Sequence of chain 2.A:
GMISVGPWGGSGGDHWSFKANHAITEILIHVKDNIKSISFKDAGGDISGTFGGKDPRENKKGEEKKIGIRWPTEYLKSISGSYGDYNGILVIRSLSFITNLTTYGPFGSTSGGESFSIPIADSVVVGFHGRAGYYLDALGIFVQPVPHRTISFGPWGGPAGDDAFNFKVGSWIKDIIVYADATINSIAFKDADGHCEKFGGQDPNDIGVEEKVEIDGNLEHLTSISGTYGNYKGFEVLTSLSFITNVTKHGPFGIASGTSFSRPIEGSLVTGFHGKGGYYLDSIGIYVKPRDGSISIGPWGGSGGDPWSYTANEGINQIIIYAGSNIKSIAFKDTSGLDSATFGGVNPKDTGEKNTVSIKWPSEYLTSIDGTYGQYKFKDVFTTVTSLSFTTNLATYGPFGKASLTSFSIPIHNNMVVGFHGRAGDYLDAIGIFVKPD

Binding-site contacts:
Ligand atom O2 contacts residue GLY430 of chain 2.A at 3.5 Å.
Ligand atom O6 contacts residue ASP431 of chain 2.A at 3.2 Å (salt-bridge).
Ligand atom C5 contacts residue ASP431 of chain 2.A at 4.0 Å.
Ligand atom O3 contacts residue GLY310 of chain 2.A at 2.8 Å (h-bond).
Ligand atom C6 contacts residue PHE387 of chain 2.A at 4.4 Å (hydrophobic).
Ligand atom O5 contacts residue TYR432 of chain 2.A at 4.3 Å.
Ligand atom C3 contacts residue GLY309 of chain 2.A at 4.5 Å.
Ligand atom O3 contacts residue GLY309 of chain 2.A at 3.7 Å.
Ligand atom C6 contacts residue ASP431 of chain 2.A at 3.9 Å.
Ligand atom C6 contacts residue TYR432 of chain 2.A at 3.7 Å (hydrophobic).
Ligand atom C5 contacts residue GLY430 of chain 2.A at 4.3 Å.
Ligand atom O2 contacts residue GLY310 of chain 2.A at 3.6 Å.
Ligand atom C4 contacts residue GLY310 of chain 2.A at 3.3 Å.
Ligand atom C7 contacts residue ASP431 of chain 2.A at 3.2 Å.
Ligand atom O5 contacts residue ASP434 of chain 2.A at 4.3 Å.
Ligand atom C1 contacts residue GLY430 of chain 2.A at 4.0 Å.
Ligand atom C2 contacts residue GLY310 of chain 2.A at 4.4 Å.
Ligand atom C6 contacts residue GLY430 of chain 2.A at 4.1 Å.
Ligand atom C5 contacts residue ASP434 of chain 2.A at 3.6 Å.
Ligand atom C5 contacts residue PHE387 of chain 2.A at 4.0 Å (hydrophobic).
Ligand atom O4 contacts residue GLY310 of chain 2.A at 3.4 Å (h-bond).
Ligand atom O6 contacts residue GLY430 of chain 2.A at 4.0 Å.
Ligand atom C6 contacts residue THR389 of chain 2.A at 4.4 Å.
Ligand atom O6 contacts residue TYR432 of chain 2.A at 2.6 Å (h-bond).
Ligand atom O4 contacts residue GLY309 of chain 2.A at 3.3 Å.
Ligand atom C4 contacts residue GLY309 of chain 2.A at 3.9 Å.
Ligand atom O2 contacts residue ALA429 of chain 2.A at 4.5 Å.
Ligand atom C2 contacts residue GLY430 of chain 2.A at 4.3 Å.
Ligand atom O1 contacts residue PHE387 of chain 2.A at 3.9 Å.
Ligand atom O5 contacts residue GLY430 of chain 2.A at 3.4 Å.
Ligand atom O4 contacts residue ASP434 of chain 2.A at 2.5 Å (salt-bridge).
Ligand atom C7 contacts residue PHE387 of chain 2.A at 3.8 Å (hydrophobic).
Ligand atom O1 contacts residue ASP431 of chain 2.A at 4.3 Å.
Ligand atom C4 contacts residue ASP434 of chain 2.A at 3.1 Å.
Ligand atom C1 contacts residue ASP431 of chain 2.A at 3.7 Å.
Ligand atom O4 contacts residue PHE387 of chain 2.A at 4.2 Å.
Ligand atom C6 contacts residue ASP434 of chain 2.A at 2.7 Å.
Ligand atom O6 contacts residue ASP434 of chain 2.A at 3.6 Å.
Ligand atom C3 contacts residue GLY310 of chain 2.A at 3.6 Å.
Ligand atom O5 contacts residue ASP431 of chain 2.A at 2.9 Å (salt-bridge).

The small molecule below binds the protein below.
Small molecule (SMILES): CO[C@H]1O[C@H](CO)[C@@H](O)[C@H](O)[C@@H]1O